A protein and the small-molecule ligand that binds it are described below.
Small molecule (SMILES): Nc1ncnc2c1ncn2[C@H]1C[C@H](O)[C@@H](COP(=O)(O)O)O1

Binding-site contacts:
Ligand atom N1 contacts residue VAL418 of chain 1.BA at 4.1 Å.
Ligand atom C6 contacts residue PRO419 of chain 1.BA at 4.1 Å (hydrophobic).
Ligand atom C1' contacts residue PRO630 of chain 1.BA at 4.0 Å (hydrophobic).
Ligand atom P contacts residue HIS627 of chain 1.BA at 4.0 Å.
Ligand atom N7 contacts residue HIS629 of chain 1.BA at 4.3 Å.
Ligand atom N6 contacts residue GLY638 of chain 1.BA at 3.0 Å (h-bond).
Ligand atom N7 contacts residue PRO419 of chain 1.BA at 4.0 Å.
Ligand atom N7 contacts residue SER631 of chain 1.BA at 3.3 Å.
Ligand atom C8 contacts residue PRO419 of chain 1.BA at 4.4 Å (hydrophobic).
Ligand atom O1P contacts residue LYS640 of chain 1.BA at 4.4 Å.
Ligand atom C4 contacts residue PRO630 of chain 1.BA at 3.6 Å (hydrophobic).
Ligand atom C6 contacts residue SER631 of chain 1.BA at 4.3 Å.
Ligand atom O5' contacts residue PRO630 of chain 1.BA at 3.9 Å.
Ligand atom N3 contacts residue PRO630 of chain 1.BA at 3.3 Å.
Ligand atom N6 contacts residue PHE637 of chain 1.BA at 4.0 Å.
Ligand atom C4 contacts residue PRO419 of chain 1.BA at 4.4 Å (hydrophobic).
Ligand atom C1' contacts residue HIS629 of chain 1.BA at 3.8 Å.
Ligand atom C2 contacts residue PRO630 of chain 1.BA at 3.5 Å (hydrophobic).
Ligand atom C5 contacts residue SER631 of chain 1.BA at 3.9 Å.
Ligand atom P contacts residue PRO630 of chain 1.BA at 4.5 Å.
Ligand atom C8 contacts residue SER631 of chain 1.BA at 3.8 Å.
Ligand atom C6 contacts residue VAL418 of chain 1.BA at 4.0 Å (hydrophobic).
Ligand atom C2' contacts residue HIS629 of chain 1.BA at 4.5 Å.
Ligand atom N9 contacts residue HIS629 of chain 1.BA at 4.3 Å.
Ligand atom N1 contacts residue PRO419 of chain 1.BA at 4.4 Å.
Ligand atom C6 contacts residue GLY638 of chain 1.BA at 3.9 Å.
Ligand atom C5 contacts residue PRO419 of chain 1.BA at 4.0 Å (hydrophobic).
Ligand atom C6 contacts residue PRO630 of chain 1.BA at 4.3 Å (hydrophobic).
Ligand atom O1P contacts residue PRO630 of chain 1.BA at 4.3 Å.
Ligand atom N6 contacts residue SER631 of chain 1.BA at 4.2 Å.
Ligand atom O4' contacts residue HIS629 of chain 1.BA at 4.2 Å.
Ligand atom N1 contacts residue GLY638 of chain 1.BA at 3.5 Å (h-bond).
Ligand atom C8 contacts residue HIS629 of chain 1.BA at 3.6 Å.
Ligand atom O4' contacts residue PRO630 of chain 1.BA at 3.4 Å.
Ligand atom C5 contacts residue PRO630 of chain 1.BA at 4.1 Å (hydrophobic).
Ligand atom N9 contacts residue PRO630 of chain 1.BA at 4.0 Å.
Ligand atom N6 contacts residue VAL418 of chain 1.BA at 3.5 Å.
Ligand atom C4 contacts residue SER631 of chain 1.BA at 4.4 Å.
Ligand atom N1 contacts residue PRO630 of chain 1.BA at 4.0 Å.
Ligand atom N6 contacts residue PRO419 of chain 1.BA at 4.5 Å.

Sequence of chain 1.BA:
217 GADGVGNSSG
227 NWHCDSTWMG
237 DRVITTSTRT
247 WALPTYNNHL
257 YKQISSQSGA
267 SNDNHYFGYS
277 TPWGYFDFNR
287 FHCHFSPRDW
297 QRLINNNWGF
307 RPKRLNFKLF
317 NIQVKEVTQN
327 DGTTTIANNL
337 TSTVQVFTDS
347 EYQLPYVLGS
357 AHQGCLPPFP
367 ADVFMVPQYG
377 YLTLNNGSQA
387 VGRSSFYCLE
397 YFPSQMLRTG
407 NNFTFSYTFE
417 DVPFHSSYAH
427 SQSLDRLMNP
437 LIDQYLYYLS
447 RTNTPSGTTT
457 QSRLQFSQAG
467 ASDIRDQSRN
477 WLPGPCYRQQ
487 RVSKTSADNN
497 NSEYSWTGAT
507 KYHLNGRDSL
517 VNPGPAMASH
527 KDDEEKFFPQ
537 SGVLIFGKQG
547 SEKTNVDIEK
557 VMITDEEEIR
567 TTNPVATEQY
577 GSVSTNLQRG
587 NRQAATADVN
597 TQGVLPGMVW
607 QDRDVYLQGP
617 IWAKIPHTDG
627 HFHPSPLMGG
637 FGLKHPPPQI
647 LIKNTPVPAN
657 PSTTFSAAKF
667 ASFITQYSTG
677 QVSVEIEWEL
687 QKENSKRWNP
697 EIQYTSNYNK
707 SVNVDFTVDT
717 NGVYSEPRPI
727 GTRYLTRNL